A small-molecule ligand and the protein it binds are described below.
Small molecule (SMILES): CC(=O)N[C@@H]1[C@@H](O)[C@H](O)[C@@H](CO)O[C@H]1O

Binding-site contacts:
Ligand atom C2 contacts residue ASN155 of chain 1.B at 4.0 Å.
Ligand atom C6 contacts residue ASN155 of chain 1.B at 4.5 Å.
Ligand atom C4 contacts residue ASN155 of chain 1.B at 4.4 Å.
Ligand atom C7 contacts residue ASN155 of chain 1.B at 4.2 Å.
Ligand atom C6 contacts residue THR157 of chain 1.B at 3.7 Å.
Ligand atom O5 contacts residue ASN155 of chain 1.B at 3.5 Å (h-bond).
Ligand atom C1 contacts residue ASN155 of chain 1.B at 3.1 Å.
Ligand atom C5 contacts residue THR157 of chain 1.B at 3.6 Å.
Ligand atom C5 contacts residue ASN155 of chain 1.B at 3.5 Å.
Ligand atom C8 contacts residue ASN155 of chain 1.B at 3.1 Å.
Ligand atom O4 contacts residue THR157 of chain 1.B at 4.3 Å.
Ligand atom C3 contacts residue ASN155 of chain 1.B at 4.2 Å.
Ligand atom N2 contacts residue ASN155 of chain 1.B at 4.5 Å.
Ligand atom O6 contacts residue THR157 of chain 1.B at 4.0 Å.

Sequence of chain 1.B:
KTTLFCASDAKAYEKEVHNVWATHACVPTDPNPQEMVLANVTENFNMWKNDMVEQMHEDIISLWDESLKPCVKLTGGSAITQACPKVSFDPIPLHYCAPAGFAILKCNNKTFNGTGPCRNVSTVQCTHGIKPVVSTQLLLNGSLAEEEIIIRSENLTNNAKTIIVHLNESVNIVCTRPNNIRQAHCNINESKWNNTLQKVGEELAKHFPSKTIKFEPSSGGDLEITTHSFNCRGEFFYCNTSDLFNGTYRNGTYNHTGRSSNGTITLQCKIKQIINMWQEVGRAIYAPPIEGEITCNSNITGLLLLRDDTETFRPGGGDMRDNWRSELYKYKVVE